Sequence of chain 1.B:
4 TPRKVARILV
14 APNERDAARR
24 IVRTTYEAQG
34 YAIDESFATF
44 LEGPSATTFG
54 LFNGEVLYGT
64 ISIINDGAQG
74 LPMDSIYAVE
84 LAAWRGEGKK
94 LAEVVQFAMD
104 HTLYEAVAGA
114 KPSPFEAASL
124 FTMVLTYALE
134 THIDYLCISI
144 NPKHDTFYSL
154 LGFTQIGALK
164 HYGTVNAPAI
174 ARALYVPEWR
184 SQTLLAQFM

Binding-site contacts:
Ligand atom C4 contacts residue TYR151 of chain 1.A at 3.7 Å (hydrophobic).
Ligand atom C6 contacts residue TYR151 of chain 1.A at 3.5 Å (hydrophobic).
Ligand atom O contacts residue VAL98 of chain 1.A at 3.1 Å.
Ligand atom O2 contacts residue GLN99 of chain 1.A at 3.5 Å (h-bond).
Ligand atom CE2 contacts residue TYR34 of chain 1.A at 3.6 Å (hydrophobic).
Ligand atom O contacts residue GLN99 of chain 1.A at 3.1 Å (h-bond).
Ligand atom C4 contacts residue ILE141 of chain 1.A at 3.8 Å (hydrophobic).
Ligand atom C5 contacts residue VAL97 of chain 1.A at 3.7 Å (hydrophobic).
Ligand atom OH contacts residue ASN144 of chain 1.A at 2.7 Å (h-bond).
Ligand atom CA contacts residue TYR29 of chain 1.A at 3.5 Å (hydrophobic).
Ligand atom CE1 contacts residue PRO171 of chain 1.A at 3.3 Å (hydrophobic).
Ligand atom C7 contacts residue VAL97 of chain 1.A at 3.8 Å (hydrophobic).
Ligand atom OL contacts residue PHE100 of chain 1.A at 3.3 Å (h-bond).
Ligand atom OH contacts residue PRO171 of chain 1.A at 2.8 Å (h-bond).
Ligand atom CB contacts residue SER142 of chain 1.A at 3.4 Å.
Ligand atom C10 contacts residue PHE156 of chain 1.A at 3.6 Å (hydrophobic).
Ligand atom CD1 contacts residue SER142 of chain 1.A at 3.2 Å.
Ligand atom OH contacts residue TYR34 of chain 1.A at 3.8 Å.
Ligand atom C12 contacts residue PHE118 of chain 1.B at 3.7 Å (hydrophobic).
Ligand atom O2 contacts residue TYR29 of chain 1.A at 2.4 Å (h-bond).
Ligand atom CZ contacts residue PRO171 of chain 1.A at 3.5 Å (hydrophobic).
Ligand atom CG contacts residue SER142 of chain 1.A at 3.7 Å.
Ligand atom CD2 contacts residue VAL168 of chain 1.A at 3.6 Å (hydrophobic).
Ligand atom CE1 contacts residue ALA172 of chain 1.A at 3.7 Å (hydrophobic).
Ligand atom CE2 contacts residue VAL168 of chain 1.A at 3.5 Å (hydrophobic).
Ligand atom C5 contacts residue ILE141 of chain 1.A at 3.8 Å (hydrophobic).
Ligand atom N contacts residue SER142 of chain 1.A at 2.9 Å (h-bond).
Ligand atom C8 contacts residue PHE124 of chain 1.A at 3.7 Å (hydrophobic).
Ligand atom C2 contacts residue ILE143 of chain 1.A at 3.5 Å (hydrophobic).
Ligand atom C contacts residue TYR29 of chain 1.A at 3.2 Å (hydrophobic).
Ligand atom CA contacts residue SER142 of chain 1.A at 3.7 Å.
Ligand atom C6 contacts residue ILE141 of chain 1.A at 3.8 Å (hydrophobic).
Ligand atom C3 contacts residue VAL97 of chain 1.A at 3.6 Å (hydrophobic).
Ligand atom C2 contacts residue SER142 of chain 1.A at 3.6 Å.
Ligand atom OH contacts residue ALA170 of chain 1.A at 3.2 Å.
Ligand atom CE1 contacts residue ILE143 of chain 1.A at 3.6 Å (hydrophobic).
Ligand atom OL contacts residue TYR29 of chain 1.A at 3.5 Å (h-bond).
Ligand atom C1 contacts residue SER142 of chain 1.A at 3.7 Å.
Ligand atom CE1 contacts residue ASN144 of chain 1.A at 3.4 Å.
Ligand atom C contacts residue GLN99 of chain 1.A at 3.6 Å.

Sequence of chain 1.A:
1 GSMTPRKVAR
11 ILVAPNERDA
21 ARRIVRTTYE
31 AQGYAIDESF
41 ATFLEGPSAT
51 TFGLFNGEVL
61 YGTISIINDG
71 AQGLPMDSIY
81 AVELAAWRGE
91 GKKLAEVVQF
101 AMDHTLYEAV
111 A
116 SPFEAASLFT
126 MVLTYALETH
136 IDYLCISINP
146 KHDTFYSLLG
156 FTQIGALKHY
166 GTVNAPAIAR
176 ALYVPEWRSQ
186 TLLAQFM

This protein binds this small molecule.
Small molecule (SMILES): CCCCCCCCCCCC(=O)N[C@@H](Cc1ccc(O)cc1)C(=O)O